The protein below binds the small molecule below.
Small molecule (SMILES): CC(=O)N[C@H]1[C@H](O[C@H]2[C@H](O)[C@@H](NC(C)=O)CO[C@@H]2CO)O[C@H](CO)[C@@H](O[C@@H]2O[C@H](CO)[C@@H](O)[C@H](O[C@H]3O[C@H](CO)[C@@H](O)[C@H](O)[C@@H]3O)[C@@H]2O)[C@@H]1O

Sequence of chain 54.E:
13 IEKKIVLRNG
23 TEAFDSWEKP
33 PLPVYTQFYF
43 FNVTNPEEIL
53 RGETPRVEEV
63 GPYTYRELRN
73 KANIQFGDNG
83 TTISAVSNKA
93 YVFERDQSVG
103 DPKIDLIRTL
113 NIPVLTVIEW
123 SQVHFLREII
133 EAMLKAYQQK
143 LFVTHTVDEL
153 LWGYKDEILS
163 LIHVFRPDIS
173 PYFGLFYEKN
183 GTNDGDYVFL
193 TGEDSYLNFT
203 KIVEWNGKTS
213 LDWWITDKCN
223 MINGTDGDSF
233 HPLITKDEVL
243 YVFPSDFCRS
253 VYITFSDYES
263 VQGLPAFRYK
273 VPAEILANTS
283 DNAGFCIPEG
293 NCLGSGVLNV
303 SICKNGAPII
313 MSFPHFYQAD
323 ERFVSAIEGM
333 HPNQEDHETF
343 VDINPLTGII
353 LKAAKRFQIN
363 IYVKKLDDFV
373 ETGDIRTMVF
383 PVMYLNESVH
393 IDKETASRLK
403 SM

Sequence of chain 8.E:
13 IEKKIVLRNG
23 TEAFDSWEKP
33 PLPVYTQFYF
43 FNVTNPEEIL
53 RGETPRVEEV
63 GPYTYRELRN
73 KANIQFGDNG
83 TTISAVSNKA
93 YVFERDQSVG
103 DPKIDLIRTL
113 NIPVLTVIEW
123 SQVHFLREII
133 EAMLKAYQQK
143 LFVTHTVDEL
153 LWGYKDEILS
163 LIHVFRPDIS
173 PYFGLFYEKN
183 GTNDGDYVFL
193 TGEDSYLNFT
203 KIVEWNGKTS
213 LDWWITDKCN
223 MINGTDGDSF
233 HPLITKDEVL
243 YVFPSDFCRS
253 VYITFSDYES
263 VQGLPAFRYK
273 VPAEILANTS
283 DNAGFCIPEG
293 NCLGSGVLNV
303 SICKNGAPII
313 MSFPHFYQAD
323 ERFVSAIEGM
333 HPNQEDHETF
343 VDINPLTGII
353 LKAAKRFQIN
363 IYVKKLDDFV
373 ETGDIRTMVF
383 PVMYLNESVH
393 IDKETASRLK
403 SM

Binding-site contacts:
Ligand atom C7 contacts residue LEU108 of chain 54.E at 3.6 Å (hydrophobic).
Ligand atom C8 contacts residue ILE109 of chain 54.E at 3.8 Å (hydrophobic).
Ligand atom C2 contacts residue ASN44 of chain 54.E at 2.5 Å.
Ligand atom O6 contacts residue ARG110 of chain 54.E at 2.9 Å (salt-bridge).
Ligand atom C8 contacts residue VAL62 of chain 54.E at 3.8 Å (hydrophobic).
Ligand atom O7 contacts residue THR146 of chain 54.E at 3.3 Å.
Ligand atom C2 contacts residue LEU108 of chain 54.E at 3.5 Å (hydrophobic).
Ligand atom O5 contacts residue ASN44 of chain 54.E at 2.4 Å (h-bond).
Ligand atom O6 contacts residue GLU55 of chain 8.E at 3.7 Å.
Ligand atom C6 contacts residue ARG110 of chain 54.E at 3.5 Å.
Ligand atom C5 contacts residue ASN44 of chain 54.E at 3.7 Å.
Ligand atom N2 contacts residue ASN44 of chain 54.E at 2.9 Å (h-bond).
Ligand atom O7 contacts residue LEU108 of chain 54.E at 3.7 Å.
Ligand atom C7 contacts residue THR146 of chain 54.E at 4.2 Å.
Ligand atom O3 contacts residue LEU108 of chain 54.E at 4.0 Å.
Ligand atom C4 contacts residue ASN44 of chain 54.E at 4.3 Å.
Ligand atom C1 contacts residue LEU108 of chain 54.E at 3.9 Å (hydrophobic).
Ligand atom C3 contacts residue ASN44 of chain 54.E at 3.8 Å.
Ligand atom O7 contacts residue ASN44 of chain 54.E at 3.7 Å.
Ligand atom N2 contacts residue LEU108 of chain 54.E at 2.7 Å (h-bond).
Ligand atom C8 contacts residue THR146 of chain 54.E at 4.1 Å.
Ligand atom C5 contacts residue ARG110 of chain 54.E at 4.4 Å.
Ligand atom C8 contacts residue LEU108 of chain 54.E at 3.7 Å (hydrophobic).
Ligand atom C7 contacts residue ASN44 of chain 54.E at 3.4 Å.
Ligand atom N2 contacts residue ILE109 of chain 54.E at 4.5 Å.
Ligand atom C8 contacts residue ASN44 of chain 54.E at 4.5 Å.
Ligand atom C6 contacts residue GLU55 of chain 8.E at 3.5 Å.
Ligand atom C3 contacts residue LEU108 of chain 54.E at 3.5 Å (hydrophobic).
Ligand atom O6 contacts residue VAL45 of chain 54.E at 3.9 Å.
Ligand atom C1 contacts residue ASN44 of chain 54.E at 1.4 Å.